Sequence of chain 1.C:
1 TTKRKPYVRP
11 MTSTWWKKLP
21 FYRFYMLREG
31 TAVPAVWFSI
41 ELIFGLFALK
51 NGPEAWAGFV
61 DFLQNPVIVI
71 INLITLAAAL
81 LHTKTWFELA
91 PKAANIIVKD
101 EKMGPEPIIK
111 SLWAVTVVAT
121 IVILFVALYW

Sequence of chain 1.D:
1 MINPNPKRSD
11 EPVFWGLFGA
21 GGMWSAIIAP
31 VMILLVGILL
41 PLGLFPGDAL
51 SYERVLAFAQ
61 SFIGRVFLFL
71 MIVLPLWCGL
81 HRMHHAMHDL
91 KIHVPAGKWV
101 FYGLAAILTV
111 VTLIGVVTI

This protein binds this small molecule.
Small molecule (SMILES): C[C@H](c1ccc(Cl)cc1)c1cc([N+](=O)[O-])cc([N+](=O)[O-])c1O

Sequence of chain 1.B:
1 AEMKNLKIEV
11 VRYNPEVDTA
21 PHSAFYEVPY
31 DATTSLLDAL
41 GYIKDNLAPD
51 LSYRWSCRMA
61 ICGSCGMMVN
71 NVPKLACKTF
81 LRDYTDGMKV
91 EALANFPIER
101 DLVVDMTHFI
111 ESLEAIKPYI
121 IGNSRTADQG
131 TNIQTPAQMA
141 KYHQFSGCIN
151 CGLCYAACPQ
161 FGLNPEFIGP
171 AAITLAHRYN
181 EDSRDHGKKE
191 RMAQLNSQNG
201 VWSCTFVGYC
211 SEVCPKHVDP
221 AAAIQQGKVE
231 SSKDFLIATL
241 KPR

Binding-site contacts:
Ligand atom O3 contacts residue THR205 of chain 1.B at 3.2 Å (h-bond).
Ligand atom C22 contacts residue GLN225 of chain 1.B at 2.5 Å.
Ligand atom N1 contacts residue LYS228 of chain 1.B at 3.8 Å.
Ligand atom C9 contacts residue PHE206 of chain 1.B at 3.6 Å (hydrophobic).
Ligand atom C10 contacts residue PHE206 of chain 1.B at 3.9 Å (hydrophobic).
Ligand atom O5 contacts residue LEU89 of chain 1.C at 2.9 Å.
Ligand atom O6 contacts residue ARG82 of chain 1.D at 3.6 Å.
Ligand atom C7 contacts residue PHE206 of chain 1.B at 3.7 Å (hydrophobic).
Ligand atom C21 contacts residue GLN225 of chain 1.B at 2.9 Å.
Ligand atom C19 contacts residue GLY19 of chain 1.D at 3.4 Å.
Ligand atom C11 contacts residue TRP15 of chain 1.D at 3.4 Å (hydrophobic).
Ligand atom C14 contacts residue TRP15 of chain 1.D at 3.5 Å (hydrophobic).
Ligand atom O2 contacts residue CYS204 of chain 1.B at 3.4 Å (h-bond).
Ligand atom C8 contacts residue PHE206 of chain 1.B at 3.7 Å (hydrophobic).
Ligand atom C11 contacts residue GLN225 of chain 1.B at 3.0 Å.
Ligand atom O13 contacts residue LYS228 of chain 1.B at 2.8 Å (salt-bridge).
Ligand atom O2 contacts residue LYS228 of chain 1.B at 3.1 Å (salt-bridge).
Ligand atom O13 contacts residue GLN225 of chain 1.B at 2.9 Å (h-bond).
Ligand atom C19 contacts residue TRP86 of chain 1.C at 3.8 Å (hydrophobic).
Ligand atom O13 contacts residue TRP15 of chain 1.D at 2.4 Å (h-bond).
Ligand atom C12 contacts residue PHE206 of chain 1.B at 3.8 Å (hydrophobic).
Ligand atom C11 contacts residue LYS228 of chain 1.B at 3.7 Å.
Ligand atom N4 contacts residue TRP86 of chain 1.C at 4.0 Å.
Ligand atom C21 contacts residue TRP15 of chain 1.D at 3.5 Å (hydrophobic).
Ligand atom N1 contacts residue THR205 of chain 1.B at 3.8 Å.
Ligand atom CL20 contacts residue GLY19 of chain 1.D at 3.3 Å.
Ligand atom C12 contacts residue GLN225 of chain 1.B at 4.0 Å.
Ligand atom C18 contacts residue GLY19 of chain 1.D at 4.0 Å.
Ligand atom C18 contacts residue TRP86 of chain 1.C at 3.9 Å (hydrophobic).
Ligand atom O6 contacts residue ARG28 of chain 1.C at 3.5 Å (salt-bridge).
Ligand atom CL20 contacts residue TRP86 of chain 1.C at 4.0 Å.
Ligand atom O2 contacts residue THR205 of chain 1.B at 3.7 Å.
Ligand atom O5 contacts residue TRP86 of chain 1.C at 3.8 Å.
Ligand atom C9 contacts residue GLN225 of chain 1.B at 4.0 Å.
Ligand atom O6 contacts residue LEU89 of chain 1.C at 3.5 Å.
Ligand atom C10 contacts residue TRP15 of chain 1.D at 4.0 Å (hydrophobic).
Ligand atom C10 contacts residue GLN225 of chain 1.B at 3.0 Å.
Ligand atom N4 contacts residue LEU89 of chain 1.C at 3.7 Å.
Ligand atom C15 contacts residue TRP15 of chain 1.D at 3.6 Å (hydrophobic).
Ligand atom C22 contacts residue PHE206 of chain 1.B at 3.9 Å (hydrophobic).